This protein binds this small molecule.
Small molecule (SMILES): OC[C@H]1O[C@](O)(CO)[C@@H](O)[C@@H]1O

Binding-site contacts:
Ligand atom C4 contacts residue ARG146 of chain 1.A at 3.7 Å.
Ligand atom C1 contacts residue TRP19 of chain 1.A at 3.6 Å (hydrophobic).
Ligand atom C6 contacts residue PRO142 of chain 1.A at 3.9 Å (hydrophobic).
Ligand atom C3 contacts residue ASP222 of chain 1.A at 3.3 Å.
Ligand atom O1 contacts residue ASP17 of chain 1.A at 2.7 Å (salt-bridge).
Ligand atom O3 contacts residue ASN196 of chain 1.A at 2.8 Å (h-bond).
Ligand atom C1 contacts residue ARG20 of chain 1.A at 3.4 Å.
Ligand atom O1 contacts residue SER15 of chain 1.A at 3.4 Å (h-bond).
Ligand atom C3 contacts residue ASN196 of chain 1.A at 4.0 Å.
Ligand atom O6 contacts residue ARG20 of chain 1.A at 3.4 Å (salt-bridge).
Ligand atom C4 contacts residue TRP170 of chain 1.A at 4.0 Å (hydrophobic).
Ligand atom O2 contacts residue TRP170 of chain 1.A at 3.9 Å.
Ligand atom C5 contacts residue ARG20 of chain 1.A at 3.8 Å.
Ligand atom O6 contacts residue ARG95 of chain 1.A at 2.9 Å (salt-bridge).
Ligand atom C2 contacts residue ARG198 of chain 1.A at 3.9 Å.
Ligand atom O4 contacts residue ARG146 of chain 1.A at 3.0 Å (salt-bridge).
Ligand atom C6 contacts residue ARG20 of chain 1.A at 4.1 Å.
Ligand atom O3 contacts residue ASP222 of chain 1.A at 2.4 Å (salt-bridge).
Ligand atom C6 contacts residue ASP94 of chain 1.A at 3.6 Å.
Ligand atom O5 contacts residue ARG20 of chain 1.A at 3.0 Å (salt-bridge).
Ligand atom O2 contacts residue ASN196 of chain 1.A at 3.6 Å.
Ligand atom O6 contacts residue ASP94 of chain 1.A at 2.6 Å (salt-bridge).
Ligand atom O4 contacts residue ASP222 of chain 1.A at 2.5 Å (salt-bridge).
Ligand atom C3 contacts residue ARG198 of chain 1.A at 4.1 Å.
Ligand atom C2 contacts residue ARG20 of chain 1.A at 3.9 Å.
Ligand atom C4 contacts residue ASP222 of chain 1.A at 3.5 Å.
Ligand atom C6 contacts residue TRP170 of chain 1.A at 3.8 Å (hydrophobic).
Ligand atom O6 contacts residue PRO142 of chain 1.A at 3.4 Å.
Ligand atom O4 contacts residue TYR245 of chain 1.A at 3.4 Å.
Ligand atom C1 contacts residue ASP17 of chain 1.A at 3.6 Å.
Ligand atom C1 contacts residue ARG198 of chain 1.A at 4.1 Å.
Ligand atom O1 contacts residue ARG198 of chain 1.A at 4.0 Å.
Ligand atom O2 contacts residue ARG95 of chain 1.A at 4.0 Å.
Ligand atom O3 contacts residue ARG198 of chain 1.A at 3.1 Å (salt-bridge).
Ligand atom O5 contacts residue ARG95 of chain 1.A at 3.3 Å (salt-bridge).
Ligand atom C6 contacts residue ARG146 of chain 1.A at 4.0 Å.
Ligand atom O2 contacts residue ARG198 of chain 1.A at 2.7 Å (salt-bridge).
Ligand atom C6 contacts residue ARG95 of chain 1.A at 3.8 Å.
Ligand atom C5 contacts residue TYR245 of chain 1.A at 4.0 Å (hydrophobic).
Ligand atom O1 contacts residue ARG20 of chain 1.A at 2.8 Å (salt-bridge).

Sequence of chain 1.A:
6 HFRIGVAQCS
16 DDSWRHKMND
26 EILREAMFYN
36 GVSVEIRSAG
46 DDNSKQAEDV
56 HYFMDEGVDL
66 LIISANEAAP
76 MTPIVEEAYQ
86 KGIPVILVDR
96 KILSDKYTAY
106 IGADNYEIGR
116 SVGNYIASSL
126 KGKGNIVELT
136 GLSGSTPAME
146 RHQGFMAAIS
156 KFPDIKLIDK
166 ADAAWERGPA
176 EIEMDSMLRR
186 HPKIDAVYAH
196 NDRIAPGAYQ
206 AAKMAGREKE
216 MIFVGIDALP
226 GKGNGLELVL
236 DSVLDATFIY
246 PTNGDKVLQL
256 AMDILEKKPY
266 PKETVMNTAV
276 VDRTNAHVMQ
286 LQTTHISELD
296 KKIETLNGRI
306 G